Sequence of chain 1.B:
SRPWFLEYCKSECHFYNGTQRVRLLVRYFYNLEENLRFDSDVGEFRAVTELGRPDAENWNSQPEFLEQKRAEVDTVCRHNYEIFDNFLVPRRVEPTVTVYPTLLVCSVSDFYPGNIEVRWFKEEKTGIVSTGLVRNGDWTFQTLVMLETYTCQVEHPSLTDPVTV

A small-molecule ligand and the protein it binds are described below.
Small molecule (SMILES): CC(=O)N[C@@H]1[C@@H](O)[C@H](O)[C@@H](CO)O[C@H]1O

Binding-site contacts:
Ligand atom O5 contacts residue ASN17 of chain 1.B at 2.4 Å (h-bond).
Ligand atom O6 contacts residue GLN20 of chain 1.B at 3.3 Å (h-bond).
Ligand atom C6 contacts residue GLN20 of chain 1.B at 4.4 Å.
Ligand atom O7 contacts residue ASN17 of chain 1.B at 3.7 Å.
Ligand atom O5 contacts residue GLN20 of chain 1.B at 3.5 Å.
Ligand atom C4 contacts residue ASN17 of chain 1.B at 4.1 Å.
Ligand atom C7 contacts residue ASN17 of chain 1.B at 3.3 Å.
Ligand atom C8 contacts residue ASN17 of chain 1.B at 4.1 Å.
Ligand atom C5 contacts residue ASN17 of chain 1.B at 3.7 Å.
Ligand atom N2 contacts residue ASN17 of chain 1.B at 2.8 Å (h-bond).
Ligand atom C1 contacts residue GLN20 of chain 1.B at 3.9 Å.
Ligand atom C1 contacts residue ASN17 of chain 1.B at 1.4 Å.
Ligand atom C2 contacts residue GLN20 of chain 1.B at 4.5 Å.
Ligand atom C3 contacts residue ASN17 of chain 1.B at 3.6 Å.
Ligand atom C2 contacts residue ASN17 of chain 1.B at 2.2 Å.